Sequence of chain 19.A:
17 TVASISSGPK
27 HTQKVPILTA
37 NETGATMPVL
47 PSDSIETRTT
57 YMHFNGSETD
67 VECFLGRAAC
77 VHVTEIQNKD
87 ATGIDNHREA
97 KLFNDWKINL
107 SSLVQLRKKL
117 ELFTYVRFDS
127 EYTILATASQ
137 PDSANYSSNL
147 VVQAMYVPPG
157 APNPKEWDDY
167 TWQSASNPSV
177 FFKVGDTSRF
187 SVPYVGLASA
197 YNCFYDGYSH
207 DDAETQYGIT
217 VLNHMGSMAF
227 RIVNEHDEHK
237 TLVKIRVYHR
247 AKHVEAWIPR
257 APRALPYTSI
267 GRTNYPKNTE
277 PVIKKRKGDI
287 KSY

Sequence of chain 19.C:
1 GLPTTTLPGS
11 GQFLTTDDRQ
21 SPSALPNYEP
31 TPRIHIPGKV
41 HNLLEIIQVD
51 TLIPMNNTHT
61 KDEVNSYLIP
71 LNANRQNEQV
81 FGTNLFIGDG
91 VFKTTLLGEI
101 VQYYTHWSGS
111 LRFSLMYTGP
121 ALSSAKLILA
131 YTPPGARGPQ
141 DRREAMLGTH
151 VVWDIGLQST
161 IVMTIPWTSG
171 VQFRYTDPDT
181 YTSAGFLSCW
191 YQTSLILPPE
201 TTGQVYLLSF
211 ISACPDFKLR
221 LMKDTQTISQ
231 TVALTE

Binding-site contacts:
Ligand atom C5A contacts residue PHE186 of chain 19.A at 3.7 Å (hydrophobic).
Ligand atom C4 contacts residue TYR197 of chain 19.A at 3.9 Å (hydrophobic).
Ligand atom C5B contacts residue MET224 of chain 19.A at 3.2 Å (hydrophobic).
Ligand atom C4 contacts residue PHE124 of chain 19.A at 3.9 Å (hydrophobic).
Ligand atom C2B contacts residue VAL188 of chain 19.A at 3.3 Å (hydrophobic).
Ligand atom C3C contacts residue TYR128 of chain 19.A at 3.3 Å (hydrophobic).
Ligand atom N2 contacts residue ASN219 of chain 19.A at 3.0 Å (h-bond).
Ligand atom C3 contacts residue ASN219 of chain 19.A at 3.9 Å.
Ligand atom C6B contacts residue ILE104 of chain 19.A at 3.6 Å (hydrophobic).
Ligand atom N3A contacts residue PRO174 of chain 19.A at 3.9 Å.
Ligand atom C2A contacts residue PHE186 of chain 19.A at 3.6 Å (hydrophobic).
Ligand atom C4C contacts residue TYR197 of chain 19.A at 4.0 Å (hydrophobic).
Ligand atom C4 contacts residue LEU106 of chain 19.A at 3.6 Å (hydrophobic).
Ligand atom CM1 contacts residue SER175 of chain 19.A at 3.9 Å.
Ligand atom O1A contacts residue PHE186 of chain 19.A at 3.2 Å.
Ligand atom C1B contacts residue ILE104 of chain 19.A at 4.0 Å (hydrophobic).
Ligand atom N3A contacts residue TYR152 of chain 19.A at 3.6 Å.
Ligand atom C5A contacts residue VAL176 of chain 19.A at 3.8 Å (hydrophobic).
Ligand atom C5C contacts residue VAL191 of chain 19.A at 3.7 Å (hydrophobic).
Ligand atom C5B contacts residue PHE186 of chain 19.A at 3.9 Å (hydrophobic).
Ligand atom CM1 contacts residue PRO174 of chain 19.A at 3.8 Å (hydrophobic).
Ligand atom C4B contacts residue TYR152 of chain 19.A at 4.0 Å (hydrophobic).
Ligand atom C1B contacts residue VAL188 of chain 19.A at 3.7 Å (hydrophobic).
Ligand atom O1B contacts residue TYR128 of chain 19.A at 3.4 Å (h-bond).
Ligand atom C5 contacts residue LEU106 of chain 19.A at 3.8 Å (hydrophobic).
Ligand atom C2C contacts residue TYR197 of chain 19.A at 3.8 Å (hydrophobic).
Ligand atom C1B contacts residue TYR128 of chain 19.A at 3.7 Å (hydrophobic).
Ligand atom C3B contacts residue TYR152 of chain 19.A at 3.6 Å (hydrophobic).
Ligand atom C6B contacts residue TYR128 of chain 19.A at 3.4 Å (hydrophobic).
Ligand atom C2A contacts residue TYR152 of chain 19.A at 3.8 Å (hydrophobic).
Ligand atom C6B contacts residue MET224 of chain 19.A at 3.6 Å (hydrophobic).
Ligand atom CM1 contacts residue VAL176 of chain 19.A at 3.4 Å (hydrophobic).
Ligand atom C4B contacts residue PHE186 of chain 19.A at 3.9 Å (hydrophobic).
Ligand atom N3A contacts residue ALA24 of chain 19.C at 3.9 Å.
Ligand atom C4A contacts residue PRO174 of chain 19.A at 3.4 Å (hydrophobic).
Ligand atom C1C contacts residue LEU106 of chain 19.A at 3.6 Å (hydrophobic).
Ligand atom O1 contacts residue ASN219 of chain 19.A at 3.9 Å.
Ligand atom CM1 contacts residue LEU14 of chain 20.C at 3.3 Å (hydrophobic).
Ligand atom C4C contacts residue VAL191 of chain 19.A at 3.3 Å (hydrophobic).
Ligand atom C3B contacts residue VAL188 of chain 19.A at 3.5 Å (hydrophobic).

This protein binds this small molecule.
Small molecule (SMILES): Cc1cc(CCCCCOc2ccc(C3=N[C@@H](C)CO3)cc2)on1

Sequence of chain 20.C:
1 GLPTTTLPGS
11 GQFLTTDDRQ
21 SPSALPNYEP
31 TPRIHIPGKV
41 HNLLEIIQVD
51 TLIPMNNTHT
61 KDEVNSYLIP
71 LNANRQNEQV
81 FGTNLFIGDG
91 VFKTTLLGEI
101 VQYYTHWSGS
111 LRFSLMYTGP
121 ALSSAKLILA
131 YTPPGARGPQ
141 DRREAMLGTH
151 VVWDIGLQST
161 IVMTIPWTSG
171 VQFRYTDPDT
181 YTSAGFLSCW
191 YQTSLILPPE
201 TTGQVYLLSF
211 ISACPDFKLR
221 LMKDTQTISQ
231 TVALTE